Binding-site contacts:
Ligand atom C1 contacts residue HIS1090 of chain 1.B at 4.1 Å.
Ligand atom C3 contacts residue HIS1090 of chain 1.B at 3.9 Å.
Ligand atom C7 contacts residue ASN1087 of chain 1.B at 3.2 Å.
Ligand atom C8 contacts residue HIS1090 of chain 1.B at 4.3 Å.
Ligand atom C7 contacts residue HIS1090 of chain 1.B at 4.1 Å.
Ligand atom C1 contacts residue THR1089 of chain 1.B at 3.5 Å.
Ligand atom C4 contacts residue HIS1090 of chain 1.B at 4.1 Å.
Ligand atom N2 contacts residue ASN1087 of chain 1.B at 2.9 Å (h-bond).
Ligand atom C2 contacts residue HIS1090 of chain 1.B at 4.5 Å.
Ligand atom C8 contacts residue THR1089 of chain 1.B at 4.0 Å.
Ligand atom C5 contacts residue PHE1092 of chain 1.B at 3.8 Å (hydrophobic).
Ligand atom C6 contacts residue PHE1092 of chain 1.B at 3.5 Å (hydrophobic).
Ligand atom C5 contacts residue HIS1090 of chain 1.B at 3.7 Å.
Ligand atom C4 contacts residue ASN1087 of chain 1.B at 4.2 Å.
Ligand atom C2 contacts residue ASN1087 of chain 1.B at 2.5 Å.
Ligand atom C8 contacts residue ASN1087 of chain 1.B at 3.6 Å.
Ligand atom C1 contacts residue PHE1092 of chain 1.B at 4.2 Å (hydrophobic).
Ligand atom C7 contacts residue THR1089 of chain 1.B at 3.9 Å.
Ligand atom C2 contacts residue THR1089 of chain 1.B at 3.4 Å.
Ligand atom O5 contacts residue PHE1092 of chain 1.B at 3.6 Å.
Ligand atom O5 contacts residue HIS1090 of chain 1.B at 4.3 Å.
Ligand atom O7 contacts residue ASN1087 of chain 1.B at 3.2 Å (h-bond).
Ligand atom O4 contacts residue HIS1090 of chain 1.B at 3.9 Å.
Ligand atom N2 contacts residue THR1089 of chain 1.B at 2.9 Å (h-bond).
Ligand atom O5 contacts residue ASN1087 of chain 1.B at 2.4 Å (h-bond).
Ligand atom O3 contacts residue THR1089 of chain 1.B at 4.2 Å.
Ligand atom C3 contacts residue ASN1087 of chain 1.B at 3.8 Å.
Ligand atom O7 contacts residue HIS1090 of chain 1.B at 3.4 Å (h-bond).
Ligand atom C3 contacts residue THR1089 of chain 1.B at 3.4 Å.
Ligand atom C5 contacts residue ASN1087 of chain 1.B at 3.7 Å.
Ligand atom C1 contacts residue ASN1087 of chain 1.B at 1.4 Å.

A protein and the small-molecule ligand that binds it are described below.
Small molecule (SMILES): CC(=O)N[C@H]1[C@H](O[C@H]2[C@H](O)[C@@H](NC(C)=O)CO[C@@H]2CO)O[C@H](CO)[C@@H](O)[C@@H]1O

Sequence of chain 1.B:
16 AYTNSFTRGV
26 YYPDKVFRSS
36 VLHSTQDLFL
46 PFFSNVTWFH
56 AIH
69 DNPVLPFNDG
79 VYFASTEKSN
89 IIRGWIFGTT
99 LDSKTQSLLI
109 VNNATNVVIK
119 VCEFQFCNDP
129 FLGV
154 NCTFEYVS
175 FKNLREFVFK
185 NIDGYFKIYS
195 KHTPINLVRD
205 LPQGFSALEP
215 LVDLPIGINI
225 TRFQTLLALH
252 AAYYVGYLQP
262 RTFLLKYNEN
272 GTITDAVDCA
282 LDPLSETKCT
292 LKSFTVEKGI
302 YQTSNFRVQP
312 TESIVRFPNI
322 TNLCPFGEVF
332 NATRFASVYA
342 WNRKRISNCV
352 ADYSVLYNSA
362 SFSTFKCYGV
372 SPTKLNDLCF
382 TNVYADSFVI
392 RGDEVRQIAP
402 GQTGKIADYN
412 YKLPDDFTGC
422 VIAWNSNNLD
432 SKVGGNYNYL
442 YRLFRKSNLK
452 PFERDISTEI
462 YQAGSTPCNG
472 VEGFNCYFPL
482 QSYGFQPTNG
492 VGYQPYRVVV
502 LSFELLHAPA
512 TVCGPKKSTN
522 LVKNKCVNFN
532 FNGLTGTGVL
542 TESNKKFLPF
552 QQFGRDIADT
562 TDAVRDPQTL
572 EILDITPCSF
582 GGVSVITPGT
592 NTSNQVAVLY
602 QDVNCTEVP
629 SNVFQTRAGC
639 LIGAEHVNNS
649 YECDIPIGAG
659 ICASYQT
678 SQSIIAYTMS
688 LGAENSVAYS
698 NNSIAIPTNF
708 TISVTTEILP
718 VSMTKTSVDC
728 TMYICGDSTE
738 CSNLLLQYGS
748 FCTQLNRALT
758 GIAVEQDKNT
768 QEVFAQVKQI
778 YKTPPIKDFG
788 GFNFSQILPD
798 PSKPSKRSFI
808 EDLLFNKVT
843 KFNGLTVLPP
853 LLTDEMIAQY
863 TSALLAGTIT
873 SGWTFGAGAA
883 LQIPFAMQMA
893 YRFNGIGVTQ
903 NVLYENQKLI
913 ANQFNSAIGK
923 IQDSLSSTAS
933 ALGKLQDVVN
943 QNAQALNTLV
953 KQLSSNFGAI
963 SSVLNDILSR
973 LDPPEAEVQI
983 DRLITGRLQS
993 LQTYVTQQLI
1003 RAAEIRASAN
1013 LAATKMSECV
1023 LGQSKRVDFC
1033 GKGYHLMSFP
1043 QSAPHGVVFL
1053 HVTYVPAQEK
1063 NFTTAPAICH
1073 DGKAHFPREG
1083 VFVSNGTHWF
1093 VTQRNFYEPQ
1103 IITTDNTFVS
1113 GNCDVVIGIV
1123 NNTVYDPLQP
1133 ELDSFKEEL